Sequence of chain 1.B:
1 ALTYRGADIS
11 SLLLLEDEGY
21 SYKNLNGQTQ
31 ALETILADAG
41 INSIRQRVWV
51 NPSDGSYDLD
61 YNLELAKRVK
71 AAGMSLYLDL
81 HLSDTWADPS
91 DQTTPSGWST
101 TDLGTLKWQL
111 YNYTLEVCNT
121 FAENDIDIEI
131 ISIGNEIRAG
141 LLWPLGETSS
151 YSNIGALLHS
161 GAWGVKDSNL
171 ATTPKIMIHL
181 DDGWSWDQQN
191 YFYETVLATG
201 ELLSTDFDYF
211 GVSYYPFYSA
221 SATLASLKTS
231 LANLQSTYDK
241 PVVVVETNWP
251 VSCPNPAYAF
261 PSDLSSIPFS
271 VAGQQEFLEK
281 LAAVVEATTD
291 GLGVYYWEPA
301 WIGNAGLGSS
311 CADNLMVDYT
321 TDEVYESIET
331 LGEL

This protein binds this small molecule.
Small molecule (SMILES): OC[C@H]1O[C@@H](O[C@@H]2[C@H](O)[C@@H](O)[C@H](O)O[C@@H]2CO)[C@H](O)[C@@H](O)[C@H]1O

Binding-site contacts:
Ligand atom C3 contacts residue CA1 of chain 1.BA at 3.8 Å.
Ligand atom C6 contacts residue TRP297 of chain 1.B at 4.1 Å (hydrophobic).
Ligand atom C5 contacts residue TRP297 of chain 1.B at 4.0 Å (hydrophobic).
Ligand atom C1 contacts residue TYR215 of chain 1.B at 4.0 Å (hydrophobic).
Ligand atom C1 contacts residue TRP86 of chain 1.B at 3.9 Å (hydrophobic).
Ligand atom C2 contacts residue GLU136 of chain 1.B at 3.6 Å.
Ligand atom O5 contacts residue TYR215 of chain 1.B at 4.0 Å.
Ligand atom C6 contacts residue ASN304 of chain 1.B at 3.6 Å.
Ligand atom O2 contacts residue CA1 of chain 1.BA at 3.4 Å.
Ligand atom O3 contacts residue CA1 of chain 1.BA at 2.9 Å.
Ligand atom O6 contacts residue LEU307 of chain 1.B at 3.2 Å (h-bond).
Ligand atom O3 contacts residue ASN135 of chain 1.B at 4.2 Å.
Ligand atom O3 contacts residue TRP86 of chain 1.B at 3.9 Å.
Ligand atom O2 contacts residue ASN135 of chain 1.B at 3.2 Å (h-bond).
Ligand atom C2 contacts residue ASP88 of chain 1.B at 4.0 Å.
Ligand atom O6 contacts residue EDO1 of chain 1.EA at 3.4 Å (h-bond).
Ligand atom O5 contacts residue GLU246 of chain 1.B at 4.1 Å.
Ligand atom C3 contacts residue GLU246 of chain 1.B at 3.6 Å.
Ligand atom C2 contacts residue GLU246 of chain 1.B at 3.4 Å.
Ligand atom O3 contacts residue GLU246 of chain 1.B at 4.2 Å.
Ligand atom O2 contacts residue ASP88 of chain 1.B at 2.9 Å (salt-bridge).
Ligand atom O3 contacts residue TRP297 of chain 1.B at 3.7 Å.
Ligand atom O6 contacts residue TYR218 of chain 1.B at 2.5 Å (h-bond).
Ligand atom C6 contacts residue TYR218 of chain 1.B at 3.4 Å (hydrophobic).
Ligand atom O2 contacts residue GLU246 of chain 1.B at 2.8 Å (salt-bridge).
Ligand atom C5 contacts residue TYR215 of chain 1.B at 3.8 Å (hydrophobic).
Ligand atom O2 contacts residue GLU136 of chain 1.B at 3.3 Å.
Ligand atom O6 contacts residue ASN304 of chain 1.B at 3.1 Å (h-bond).
Ligand atom C6 contacts residue GLY308 of chain 1.B at 3.9 Å.
Ligand atom C4 contacts residue TRP297 of chain 1.B at 3.5 Å (hydrophobic).
Ligand atom C3 contacts residue TRP86 of chain 1.B at 3.7 Å (hydrophobic).
Ligand atom C3 contacts residue TRP297 of chain 1.B at 3.8 Å (hydrophobic).
Ligand atom C1 contacts residue GLU136 of chain 1.B at 3.4 Å.
Ligand atom O6 contacts residue TYR215 of chain 1.B at 4.0 Å.
Ligand atom O2 contacts residue TRP86 of chain 1.B at 3.7 Å.
Ligand atom O1 contacts residue GLU136 of chain 1.B at 2.5 Å (salt-bridge).
Ligand atom O5 contacts residue TRP297 of chain 1.B at 3.7 Å.
Ligand atom C1 contacts residue GLU246 of chain 1.B at 3.2 Å.
Ligand atom C1 contacts residue TRP297 of chain 1.B at 4.2 Å (hydrophobic).
Ligand atom C6 contacts residue LEU307 of chain 1.B at 3.2 Å (hydrophobic).